Sequence of chain 1.C:
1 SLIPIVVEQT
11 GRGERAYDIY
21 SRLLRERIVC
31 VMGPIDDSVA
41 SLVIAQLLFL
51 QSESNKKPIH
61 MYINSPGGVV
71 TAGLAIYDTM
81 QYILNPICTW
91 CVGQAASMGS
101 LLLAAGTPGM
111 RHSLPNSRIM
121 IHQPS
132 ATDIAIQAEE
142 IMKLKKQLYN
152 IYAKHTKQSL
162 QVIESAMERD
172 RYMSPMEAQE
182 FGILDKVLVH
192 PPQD

Binding-site contacts:
Ligand atom CE1 contacts residue TRP90 of chain 1.C at 3.5 Å (hydrophobic).
Ligand atom C contacts residue TYR82 of chain 1.B at 3.6 Å (hydrophobic).
Ligand atom C7 contacts residue SER52 of chain 1.B at 3.5 Å.
Ligand atom O contacts residue PRO192 of chain 1.C at 3.7 Å.
Ligand atom CD contacts residue PRO192 of chain 1.C at 3.5 Å (hydrophobic).
Ligand atom CA contacts residue HIS60 of chain 1.C at 3.3 Å.
Ligand atom CD contacts residue TYR62 of chain 1.C at 3.4 Å (hydrophobic).
Ligand atom C2 contacts residue LEU48 of chain 1.B at 3.7 Å (hydrophobic).
Ligand atom F2 contacts residue TYR82 of chain 1.B at 3.3 Å.
Ligand atom F1 contacts residue TYR62 of chain 1.C at 3.6 Å.
Ligand atom CB contacts residue TRP90 of chain 1.C at 3.7 Å (hydrophobic).
Ligand atom O contacts residue TYR62 of chain 1.C at 2.8 Å (h-bond).
Ligand atom N contacts residue HIS60 of chain 1.C at 3.6 Å (h-bond).
Ligand atom CB contacts residue HIS60 of chain 1.C at 3.5 Å.
Ligand atom C35 contacts residue LYS187 of chain 1.C at 3.4 Å.
Ligand atom N contacts residue TYR62 of chain 1.C at 2.8 Å (h-bond).
Ligand atom C1 contacts residue TYR62 of chain 1.C at 3.6 Å (hydrophobic).
Ligand atom C2 contacts residue TYR62 of chain 1.C at 3.5 Å (hydrophobic).
Ligand atom CD1 contacts residue LEU48 of chain 1.B at 3.7 Å (hydrophobic).
Ligand atom O contacts residue TYR82 of chain 1.B at 2.6 Å (h-bond).
Ligand atom C36 contacts residue LEU189 of chain 1.C at 3.6 Å (hydrophobic).
Ligand atom CB contacts residue HIS60 of chain 1.C at 3.4 Å.
Ligand atom CD1 contacts residue TRP90 of chain 1.C at 3.3 Å (hydrophobic).
Ligand atom C contacts residue TYR62 of chain 1.C at 3.7 Å (hydrophobic).
Ligand atom C7 contacts residue PHE49 of chain 1.B at 3.5 Å (hydrophobic).
Ligand atom C contacts residue HIS60 of chain 1.C at 3.3 Å.
Ligand atom C7 contacts residue ARG22 of chain 1.C at 3.4 Å.
Ligand atom F1 contacts residue VAL92 of chain 1.C at 3.6 Å.
Ligand atom F2 contacts residue LEU114 of chain 1.C at 3.6 Å.
Ligand atom CD2 contacts residue TRP90 of chain 1.C at 3.7 Å (hydrophobic).
Ligand atom CG contacts residue TRP90 of chain 1.C at 3.4 Å (hydrophobic).
Ligand atom O2 contacts residue LEU48 of chain 1.B at 3.5 Å.
Ligand atom CE1 contacts residue LEU48 of chain 1.B at 3.6 Å (hydrophobic).
Ligand atom CZ contacts residue THR79 of chain 1.B at 3.6 Å.
Ligand atom C1 contacts residue LEU48 of chain 1.B at 3.6 Å (hydrophobic).
Ligand atom O contacts residue HIS60 of chain 1.C at 3.7 Å.
Ligand atom CA contacts residue HIS60 of chain 1.C at 3.5 Å.
Ligand atom F2 contacts residue THR79 of chain 1.B at 3.3 Å.
Ligand atom CD1 contacts residue TYR62 of chain 1.C at 3.7 Å (hydrophobic).
Ligand atom C37 contacts residue TYR82 of chain 1.B at 3.5 Å (hydrophobic).

A small-molecule ligand and the protein it binds are described below.
Small molecule (SMILES): CCCC/C=C/C(=O)N[C@@H](Cc1cc(F)cc(F)c1)C(=O)N[C@@H]1C(=O)N2CCC[C@H]2C(=O)N2CC[C@H](C)C[C@H]2C(=O)N[C@@H](C)C(=O)N2CCC[C@H]2C(=O)O[C@H]1C

Sequence of chain 1.B:
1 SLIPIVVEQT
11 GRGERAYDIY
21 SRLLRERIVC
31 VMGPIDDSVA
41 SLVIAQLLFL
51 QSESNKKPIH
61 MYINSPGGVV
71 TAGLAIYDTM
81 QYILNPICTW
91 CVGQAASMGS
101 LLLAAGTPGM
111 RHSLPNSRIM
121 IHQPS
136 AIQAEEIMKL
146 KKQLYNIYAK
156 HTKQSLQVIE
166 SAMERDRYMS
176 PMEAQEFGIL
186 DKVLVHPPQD